The protein below binds the small molecule below.
Small molecule (SMILES): CCCn1c(NCc2cccc(OC)c2O)nc2ccccc21

Binding-site contacts:
Ligand atom C19 contacts residue THR129 of chain 1.A at 4.1 Å.
Ligand atom C23 contacts residue ALA462 of chain 1.A at 3.2 Å (hydrophobic).
Ligand atom C16 contacts residue SER121 of chain 1.A at 4.0 Å.
Ligand atom C18 contacts residue VAL460 of chain 1.A at 3.6 Å (hydrophobic).
Ligand atom C17 contacts residue VAL460 of chain 1.A at 3.6 Å (hydrophobic).
Ligand atom O22 contacts residue GLY125 of chain 1.A at 4.1 Å.
Ligand atom C15 contacts residue GLY125 of chain 1.A at 3.8 Å.
Ligand atom C23 contacts residue THR129 of chain 1.A at 3.3 Å.
Ligand atom C12 contacts residue ILE304 of chain 1.A at 4.1 Å (hydrophobic).
Ligand atom C1 contacts residue MET175 of chain 1.A at 4.1 Å (hydrophobic).
Ligand atom C17 contacts residue GLY125 of chain 1.A at 3.9 Å.
Ligand atom C19 contacts residue GLY125 of chain 1.A at 3.7 Å.
Ligand atom C2 contacts residue CYS303 of chain 1.A at 4.1 Å (hydrophobic).
Ligand atom O21 contacts residue TRP178 of chain 1.A at 3.5 Å (h-bond).
Ligand atom C10 contacts residue PHE171 of chain 1.A at 4.1 Å (hydrophobic).
Ligand atom C14 contacts residue SER121 of chain 1.A at 3.5 Å.
Ligand atom C11 contacts residue GLY458 of chain 1.A at 3.6 Å.
Ligand atom C12 contacts residue GLY458 of chain 1.A at 3.7 Å.
Ligand atom C8 contacts residue PHE171 of chain 1.A at 4.1 Å (hydrophobic).
Ligand atom C23 contacts residue SER461 of chain 1.A at 3.5 Å.
Ligand atom C16 contacts residue GLY125 of chain 1.A at 3.9 Å.
Ligand atom O22 contacts residue TRP178 of chain 1.A at 3.1 Å (h-bond).
Ligand atom N13 contacts residue SER121 of chain 1.A at 3.5 Å (h-bond).
Ligand atom C15 contacts residue SER121 of chain 1.A at 4.0 Å.
Ligand atom C2 contacts residue TRP178 of chain 1.A at 4.2 Å (hydrophobic).
Ligand atom O21 contacts residue VAL174 of chain 1.A at 3.4 Å.
Ligand atom C14 contacts residue ASP122 of chain 1.A at 4.1 Å.
Ligand atom O22 contacts residue THR129 of chain 1.A at 3.0 Å (h-bond).
Ligand atom N7 contacts residue VAL174 of chain 1.A at 3.8 Å.
Ligand atom C10 contacts residue TYR297 of chain 1.A at 3.8 Å (hydrophobic).
Ligand atom C4 contacts residue ILE304 of chain 1.A at 4.1 Å (hydrophobic).
Ligand atom C20 contacts residue GLY125 of chain 1.A at 3.7 Å.
Ligand atom C23 contacts residue VAL460 of chain 1.A at 3.9 Å (hydrophobic).
Ligand atom C1 contacts residue TRP178 of chain 1.A at 3.7 Å (hydrophobic).
Ligand atom C18 contacts residue GLY125 of chain 1.A at 3.8 Å.
Ligand atom N9 contacts residue PHE171 of chain 1.A at 3.9 Å.
Ligand atom C12 contacts residue TYR297 of chain 1.A at 4.0 Å (hydrophobic).
Ligand atom C23 contacts residue LEU478 of chain 1.A at 4.0 Å (hydrophobic).
Ligand atom C3 contacts residue CYS303 of chain 1.A at 3.7 Å (hydrophobic).
Ligand atom C23 contacts residue TRP178 of chain 1.A at 3.6 Å (hydrophobic).

Sequence of chain 1.A:
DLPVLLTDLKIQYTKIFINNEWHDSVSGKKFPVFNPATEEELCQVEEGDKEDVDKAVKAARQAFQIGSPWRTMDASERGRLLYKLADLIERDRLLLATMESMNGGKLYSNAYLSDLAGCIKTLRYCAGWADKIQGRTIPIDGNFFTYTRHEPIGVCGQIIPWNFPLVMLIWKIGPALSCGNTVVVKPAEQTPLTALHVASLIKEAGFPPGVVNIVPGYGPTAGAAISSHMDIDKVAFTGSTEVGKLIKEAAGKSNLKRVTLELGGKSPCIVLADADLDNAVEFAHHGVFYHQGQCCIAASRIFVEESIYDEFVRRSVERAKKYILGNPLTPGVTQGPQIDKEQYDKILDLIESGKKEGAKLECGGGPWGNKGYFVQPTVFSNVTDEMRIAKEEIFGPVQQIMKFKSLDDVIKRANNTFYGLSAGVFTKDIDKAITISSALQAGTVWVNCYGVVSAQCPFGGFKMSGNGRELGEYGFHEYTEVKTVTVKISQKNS